The small molecule below binds the protein below.
Small molecule (SMILES): CC(=O)N[C@H]1[C@@H](O[P](=O)(O)O[P](=O)(O)OC[C@H]2O[C@@H](n3ccc(=O)[nH]c3=O)[C@H](O)[C@@H]2O)O[C@H](CO)[C@@H](O)[C@@H]1O

Binding-site contacts:
Ligand atom C4 contacts residue PRO125 of chain 1.D at 3.2 Å (hydrophobic).
Ligand atom C8' contacts residue ASN23 of chain 1.D at 3.3 Å.
Ligand atom C3' contacts residue FFQ1 of chain 1.Y at 3.4 Å.
Ligand atom O4 contacts residue LEU128 of chain 1.D at 2.8 Å (h-bond).
Ligand atom C2' contacts residue ASN23 of chain 1.D at 3.6 Å.
Ligand atom O2B contacts residue ARG124 of chain 1.D at 3.0 Å (salt-bridge).
Ligand atom O1B contacts residue GLY167 of chain 1.D at 2.8 Å (h-bond).
Ligand atom N2' contacts residue ASN23 of chain 1.D at 3.6 Å.
Ligand atom O4 contacts residue PRO125 of chain 1.D at 3.4 Å (h-bond).
Ligand atom O3B contacts residue VAL329 of chain 1.D at 2.8 Å (h-bond).
Ligand atom C5 contacts residue SER165 of chain 1.D at 3.3 Å.
Ligand atom O4 contacts residue ASP127 of chain 1.D at 3.1 Å (salt-bridge).
Ligand atom C2' contacts residue FFQ1 of chain 1.Y at 3.6 Å.
Ligand atom C3' contacts residue ASP307 of chain 1.D at 3.5 Å.
Ligand atom O1A contacts residue SER165 of chain 1.D at 3.4 Å.
Ligand atom O4 contacts residue HIS129 of chain 1.D at 3.6 Å.
Ligand atom C8' contacts residue FFQ1 of chain 1.Y at 3.6 Å.
Ligand atom O4 contacts residue ILE126 of chain 1.D at 3.1 Å.
Ligand atom C6 contacts residue SER165 of chain 1.D at 3.6 Å.
Ligand atom O3' contacts residue FFQ1 of chain 1.Y at 2.7 Å (h-bond).
Ligand atom O3' contacts residue ASN23 of chain 1.D at 3.1 Å (h-bond).
Ligand atom O1B contacts residue VAL166 of chain 1.D at 3.6 Å.
Ligand atom C4' contacts residue ASP307 of chain 1.D at 3.3 Å.
Ligand atom C4 contacts residue ASP127 of chain 1.D at 3.5 Å.
Ligand atom C5 contacts residue PRO125 of chain 1.D at 3.3 Å (hydrophobic).
Ligand atom O2A contacts residue VAL166 of chain 1.D at 3.6 Å.
Ligand atom O4' contacts residue ASP307 of chain 1.D at 2.7 Å (salt-bridge).
Ligand atom N2' contacts residue FFQ1 of chain 1.Y at 2.8 Å (h-bond).
Ligand atom O1A contacts residue VAL166 of chain 1.D at 2.8 Å (h-bond).
Ligand atom C7' contacts residue ASN23 of chain 1.D at 3.2 Å.
Ligand atom O1' contacts residue ARG124 of chain 1.D at 3.4 Å (salt-bridge).
Ligand atom O7' contacts residue ASN23 of chain 1.D at 3.4 Å.
Ligand atom O2B contacts residue ARG95 of chain 1.D at 2.9 Å (salt-bridge).
Ligand atom O4B contacts residue PHE163 of chain 1.D at 3.1 Å.
Ligand atom N3 contacts residue ASP127 of chain 1.D at 2.8 Å (salt-bridge).
Ligand atom O2A contacts residue SER165 of chain 1.D at 2.7 Å (h-bond).
Ligand atom O4' contacts residue PHE330 of chain 1.D at 3.5 Å.
Ligand atom O3B contacts residue PHE330 of chain 1.D at 3.5 Å.
Ligand atom O5' contacts residue VAL166 of chain 1.D at 3.5 Å.
Ligand atom O3' contacts residue ASP307 of chain 1.D at 2.7 Å (salt-bridge).

Sequence of chain 1.D:
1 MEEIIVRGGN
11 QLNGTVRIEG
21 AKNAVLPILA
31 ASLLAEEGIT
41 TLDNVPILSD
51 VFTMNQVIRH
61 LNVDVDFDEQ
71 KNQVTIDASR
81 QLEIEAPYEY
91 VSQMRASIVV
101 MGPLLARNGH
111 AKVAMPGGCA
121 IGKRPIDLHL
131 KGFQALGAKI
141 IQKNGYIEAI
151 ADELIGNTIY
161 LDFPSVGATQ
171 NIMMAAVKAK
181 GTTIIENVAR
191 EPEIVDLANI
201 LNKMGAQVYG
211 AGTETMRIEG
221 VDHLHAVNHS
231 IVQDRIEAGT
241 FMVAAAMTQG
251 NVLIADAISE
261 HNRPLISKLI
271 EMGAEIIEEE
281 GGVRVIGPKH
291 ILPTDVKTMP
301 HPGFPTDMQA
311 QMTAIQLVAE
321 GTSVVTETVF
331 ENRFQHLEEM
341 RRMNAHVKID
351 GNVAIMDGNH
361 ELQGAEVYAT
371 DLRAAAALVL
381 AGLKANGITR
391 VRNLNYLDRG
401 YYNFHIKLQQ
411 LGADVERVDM